Sequence of chain 1.A:
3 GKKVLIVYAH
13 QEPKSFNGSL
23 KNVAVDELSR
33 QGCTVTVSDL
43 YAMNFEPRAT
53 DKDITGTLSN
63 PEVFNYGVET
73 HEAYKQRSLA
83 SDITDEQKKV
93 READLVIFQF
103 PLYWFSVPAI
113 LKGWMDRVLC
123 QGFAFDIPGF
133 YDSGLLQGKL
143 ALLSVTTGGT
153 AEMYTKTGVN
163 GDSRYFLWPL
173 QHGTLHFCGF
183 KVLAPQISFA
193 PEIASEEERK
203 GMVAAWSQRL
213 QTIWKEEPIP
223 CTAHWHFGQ

Sequence of chain 1.B:
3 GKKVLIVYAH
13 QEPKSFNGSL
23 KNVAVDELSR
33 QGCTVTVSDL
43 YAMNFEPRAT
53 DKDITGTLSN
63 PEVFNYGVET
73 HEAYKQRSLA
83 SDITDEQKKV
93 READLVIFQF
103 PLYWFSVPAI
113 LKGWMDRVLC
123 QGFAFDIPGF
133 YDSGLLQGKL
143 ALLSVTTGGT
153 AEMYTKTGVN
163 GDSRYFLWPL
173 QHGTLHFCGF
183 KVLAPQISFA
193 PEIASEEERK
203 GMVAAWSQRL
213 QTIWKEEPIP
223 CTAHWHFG

Binding-site contacts:
Ligand atom C1 contacts residue FAD1 of chain 1.F at 3.5 Å.
Ligand atom C5 contacts residue FAD1 of chain 1.F at 3.3 Å.
Ligand atom C4 contacts residue PHE179 of chain 1.A at 3.6 Å (hydrophobic).
Ligand atom C7 contacts residue FAD1 of chain 1.F at 3.3 Å.
Ligand atom O1 contacts residue THR72 of chain 1.A at 3.8 Å.
Ligand atom C3 contacts residue PHE179 of chain 1.A at 3.3 Å (hydrophobic).
Ligand atom C1 contacts residue PHE179 of chain 1.A at 3.8 Å (hydrophobic).
Ligand atom C10 contacts residue PHE127 of chain 1.A at 3.7 Å (hydrophobic).
Ligand atom C3 contacts residue GLY175 of chain 1.A at 3.7 Å.
Ligand atom C3 contacts residue PHE107 of chain 1.B at 3.7 Å (hydrophobic).
Ligand atom O1 contacts residue FAD1 of chain 1.F at 3.8 Å.
Ligand atom O2 contacts residue PHE179 of chain 1.A at 3.4 Å.
Ligand atom C14 contacts residue FAD1 of chain 1.F at 3.3 Å.
Ligand atom C3 contacts residue FAD1 of chain 1.F at 3.7 Å.
Ligand atom C2 contacts residue FAD1 of chain 1.F at 3.7 Å.
Ligand atom O2 contacts residue TYR133 of chain 1.A at 3.8 Å.
Ligand atom C6 contacts residue FAD1 of chain 1.F at 3.4 Å.
Ligand atom O2 contacts residue PHE107 of chain 1.B at 3.0 Å.
Ligand atom C2 contacts residue PHE107 of chain 1.B at 3.8 Å (hydrophobic).
Ligand atom C9 contacts residue FAD1 of chain 1.F at 3.4 Å.
Ligand atom O2 contacts residue GLY175 of chain 1.A at 2.7 Å (h-bond).
Ligand atom C11 contacts residue FAD1 of chain 1.F at 3.6 Å.
Ligand atom O3 contacts residue ASN162 of chain 1.B at 3.1 Å (h-bond).
Ligand atom C14 contacts residue TRP106 of chain 1.B at 3.5 Å (hydrophobic).
Ligand atom C13 contacts residue FAD1 of chain 1.F at 3.4 Å.
Ligand atom C10 contacts residue FAD1 of chain 1.F at 3.5 Å.
Ligand atom C2 contacts residue ASN162 of chain 1.B at 3.6 Å.
Ligand atom C4 contacts residue GLY175 of chain 1.A at 3.9 Å.
Ligand atom C4 contacts residue TRP106 of chain 1.B at 3.8 Å (hydrophobic).
Ligand atom C8 contacts residue FAD1 of chain 1.F at 3.5 Å.
Ligand atom C13 contacts residue PHE127 of chain 1.A at 3.8 Å (hydrophobic).
Ligand atom C14 contacts residue PHE127 of chain 1.A at 3.4 Å (hydrophobic).
Ligand atom O3 contacts residue FAD1 of chain 1.F at 3.5 Å (h-bond).
Ligand atom C12 contacts residue FAD1 of chain 1.F at 3.6 Å.
Ligand atom C6 contacts residue PHE179 of chain 1.A at 3.9 Å (hydrophobic).
Ligand atom C5 contacts residue PHE179 of chain 1.A at 3.6 Å (hydrophobic).
Ligand atom C4 contacts residue FAD1 of chain 1.F at 3.4 Å.
Ligand atom C2 contacts residue PHE179 of chain 1.A at 3.5 Å (hydrophobic).
Ligand atom O3 contacts residue GLY151 of chain 1.B at 3.7 Å.
Ligand atom C9 contacts residue PHE127 of chain 1.A at 3.4 Å (hydrophobic).

A small-molecule ligand and the protein it binds are described below.
Small molecule (SMILES): Oc1ccc(/C=C/c2cc(O)cc(O)c2)cc1